Binding-site contacts:
Ligand atom C4 contacts residue ASN259 of chain 56.F at 4.2 Å.
Ligand atom O5 contacts residue ASN259 of chain 56.F at 2.4 Å (h-bond).
Ligand atom C8 contacts residue ASN259 of chain 56.F at 4.4 Å.
Ligand atom C8 contacts residue LYS181 of chain 56.E at 4.1 Å.
Ligand atom N2 contacts residue ASN259 of chain 56.F at 2.9 Å (h-bond).
Ligand atom C7 contacts residue ASN259 of chain 56.F at 3.1 Å.
Ligand atom O6 contacts residue THR116 of chain 56.E at 3.5 Å.
Ligand atom O6 contacts residue LYS115 of chain 56.E at 4.4 Å.
Ligand atom C1 contacts residue ASN259 of chain 56.F at 1.4 Å.
Ligand atom C2 contacts residue ASN259 of chain 56.F at 2.4 Å.
Ligand atom O5 contacts residue THR116 of chain 56.E at 4.0 Å.
Ligand atom C3 contacts residue ASN259 of chain 56.F at 3.8 Å.
Ligand atom O7 contacts residue LYS181 of chain 56.E at 3.9 Å.
Ligand atom O7 contacts residue ASN259 of chain 56.F at 2.9 Å (h-bond).
Ligand atom C5 contacts residue ASN259 of chain 56.F at 3.7 Å.

Sequence of chain 56.E:
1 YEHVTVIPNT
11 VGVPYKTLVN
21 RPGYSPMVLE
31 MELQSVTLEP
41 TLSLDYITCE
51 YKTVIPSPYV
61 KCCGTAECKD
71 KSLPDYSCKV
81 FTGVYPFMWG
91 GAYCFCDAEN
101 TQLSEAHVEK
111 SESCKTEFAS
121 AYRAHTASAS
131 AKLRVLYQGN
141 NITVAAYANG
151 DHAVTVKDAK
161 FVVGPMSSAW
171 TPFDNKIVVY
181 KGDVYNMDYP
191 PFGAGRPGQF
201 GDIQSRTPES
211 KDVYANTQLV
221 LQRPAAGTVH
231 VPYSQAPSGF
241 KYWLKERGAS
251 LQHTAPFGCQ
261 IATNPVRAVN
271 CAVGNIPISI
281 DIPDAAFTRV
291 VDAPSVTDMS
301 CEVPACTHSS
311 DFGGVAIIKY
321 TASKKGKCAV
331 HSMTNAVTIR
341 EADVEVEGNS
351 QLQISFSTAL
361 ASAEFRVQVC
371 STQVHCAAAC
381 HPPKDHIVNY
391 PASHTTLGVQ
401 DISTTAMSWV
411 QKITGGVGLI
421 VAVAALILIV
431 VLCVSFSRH

Sequence of chain 56.F:
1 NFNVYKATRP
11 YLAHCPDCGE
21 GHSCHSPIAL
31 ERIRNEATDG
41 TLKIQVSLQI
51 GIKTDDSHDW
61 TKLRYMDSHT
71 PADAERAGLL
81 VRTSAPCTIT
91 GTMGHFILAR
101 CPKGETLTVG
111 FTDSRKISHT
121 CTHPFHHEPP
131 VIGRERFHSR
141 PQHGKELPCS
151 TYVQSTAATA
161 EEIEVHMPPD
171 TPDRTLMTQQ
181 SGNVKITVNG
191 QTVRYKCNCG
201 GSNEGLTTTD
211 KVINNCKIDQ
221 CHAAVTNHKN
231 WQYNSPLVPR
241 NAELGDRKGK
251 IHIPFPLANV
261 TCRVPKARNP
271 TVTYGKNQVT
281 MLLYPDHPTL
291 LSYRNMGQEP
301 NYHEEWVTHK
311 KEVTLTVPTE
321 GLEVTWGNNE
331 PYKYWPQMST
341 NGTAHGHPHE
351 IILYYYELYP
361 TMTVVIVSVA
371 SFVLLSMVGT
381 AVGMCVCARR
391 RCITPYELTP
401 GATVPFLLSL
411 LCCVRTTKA

This small molecule binds to this protein.
Small molecule (SMILES): CC(=O)N[C@@H]1[C@@H](O)[C@H](O)[C@@H](CO)O[C@H]1O